Binding-site contacts:
Ligand atom C1 contacts residue ASN163 of chain 1.C at 1.4 Å.
Ligand atom C7 contacts residue GLU132 of chain 1.C at 4.2 Å.
Ligand atom O7 contacts residue ASN163 of chain 1.C at 3.2 Å (h-bond).
Ligand atom N2 contacts residue ASN163 of chain 1.C at 3.0 Å (h-bond).
Ligand atom O5 contacts residue ASN163 of chain 1.C at 2.3 Å (h-bond).
Ligand atom C5 contacts residue ASN163 of chain 1.C at 3.7 Å.
Ligand atom C7 contacts residue ASN163 of chain 1.C at 3.3 Å.
Ligand atom C8 contacts residue ASN163 of chain 1.C at 3.5 Å.
Ligand atom O7 contacts residue GLU132 of chain 1.C at 3.3 Å.
Ligand atom C3 contacts residue ASN163 of chain 1.C at 3.8 Å.
Ligand atom C2 contacts residue ASN163 of chain 1.C at 2.5 Å.
Ligand atom C4 contacts residue ASN163 of chain 1.C at 4.2 Å.
Ligand atom C8 contacts residue GLU132 of chain 1.C at 4.4 Å.

This small molecule binds to this protein.
Small molecule (SMILES): CC(=O)N[C@@H]1[C@@H](O)[C@H](O)[C@@H](CO)O[C@H]1O

Sequence of chain 1.C:
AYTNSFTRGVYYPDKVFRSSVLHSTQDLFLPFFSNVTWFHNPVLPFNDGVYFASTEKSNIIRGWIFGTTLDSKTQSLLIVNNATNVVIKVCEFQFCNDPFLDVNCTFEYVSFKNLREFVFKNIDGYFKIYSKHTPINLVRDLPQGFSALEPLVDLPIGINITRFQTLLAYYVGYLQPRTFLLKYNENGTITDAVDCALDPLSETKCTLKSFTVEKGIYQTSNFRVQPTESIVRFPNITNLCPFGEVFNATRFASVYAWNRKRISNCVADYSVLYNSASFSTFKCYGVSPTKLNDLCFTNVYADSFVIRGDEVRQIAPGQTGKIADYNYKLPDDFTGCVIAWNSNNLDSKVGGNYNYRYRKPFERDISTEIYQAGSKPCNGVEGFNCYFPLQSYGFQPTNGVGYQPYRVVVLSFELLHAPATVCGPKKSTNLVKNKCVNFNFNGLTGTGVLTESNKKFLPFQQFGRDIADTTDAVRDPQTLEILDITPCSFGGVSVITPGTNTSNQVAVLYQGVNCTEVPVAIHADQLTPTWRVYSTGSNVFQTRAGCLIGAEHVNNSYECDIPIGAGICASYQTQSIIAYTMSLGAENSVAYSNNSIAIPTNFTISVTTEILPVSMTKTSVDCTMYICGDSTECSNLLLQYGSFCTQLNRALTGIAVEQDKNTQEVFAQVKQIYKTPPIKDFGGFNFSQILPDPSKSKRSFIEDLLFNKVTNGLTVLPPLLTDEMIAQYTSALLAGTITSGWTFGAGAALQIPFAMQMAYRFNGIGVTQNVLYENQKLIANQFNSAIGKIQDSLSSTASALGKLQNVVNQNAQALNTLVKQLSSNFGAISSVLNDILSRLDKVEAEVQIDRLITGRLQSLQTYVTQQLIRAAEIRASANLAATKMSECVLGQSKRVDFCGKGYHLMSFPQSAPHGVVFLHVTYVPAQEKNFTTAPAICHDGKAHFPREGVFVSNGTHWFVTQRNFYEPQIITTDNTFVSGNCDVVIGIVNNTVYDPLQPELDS